Binding-site contacts:
Ligand atom C4 contacts residue ASN202 of chain 1.A at 4.2 Å.
Ligand atom O7 contacts residue ASN202 of chain 1.A at 2.9 Å (h-bond).
Ligand atom C3 contacts residue ASN202 of chain 1.A at 3.8 Å.
Ligand atom C2 contacts residue ASN202 of chain 1.A at 2.5 Å.
Ligand atom C6 contacts residue THR204 of chain 1.A at 4.2 Å.
Ligand atom O5 contacts residue ASN202 of chain 1.A at 2.4 Å (h-bond).
Ligand atom C8 contacts residue ASN202 of chain 1.A at 4.3 Å.
Ligand atom O5 contacts residue THR204 of chain 1.A at 3.6 Å (h-bond).
Ligand atom O7 contacts residue HIS319 of chain 1.A at 3.5 Å (h-bond).
Ligand atom C1 contacts residue ASN202 of chain 1.A at 1.4 Å.
Ligand atom C8 contacts residue ILE245 of chain 1.A at 4.3 Å (hydrophobic).
Ligand atom N2 contacts residue ASN202 of chain 1.A at 2.9 Å (h-bond).
Ligand atom C8 contacts residue SER242 of chain 1.A at 3.3 Å.
Ligand atom C1 contacts residue THR204 of chain 1.A at 3.6 Å.
Ligand atom C7 contacts residue ASN202 of chain 1.A at 3.0 Å.
Ligand atom C5 contacts residue THR204 of chain 1.A at 3.5 Å.
Ligand atom C5 contacts residue ASN202 of chain 1.A at 3.7 Å.

A protein and the small-molecule ligand that binds it are described below.
Small molecule (SMILES): CC(=O)N[C@@H]1[C@@H](O)[C@H](O)[C@@H](CO)O[C@H]1O

Sequence of chain 1.A:
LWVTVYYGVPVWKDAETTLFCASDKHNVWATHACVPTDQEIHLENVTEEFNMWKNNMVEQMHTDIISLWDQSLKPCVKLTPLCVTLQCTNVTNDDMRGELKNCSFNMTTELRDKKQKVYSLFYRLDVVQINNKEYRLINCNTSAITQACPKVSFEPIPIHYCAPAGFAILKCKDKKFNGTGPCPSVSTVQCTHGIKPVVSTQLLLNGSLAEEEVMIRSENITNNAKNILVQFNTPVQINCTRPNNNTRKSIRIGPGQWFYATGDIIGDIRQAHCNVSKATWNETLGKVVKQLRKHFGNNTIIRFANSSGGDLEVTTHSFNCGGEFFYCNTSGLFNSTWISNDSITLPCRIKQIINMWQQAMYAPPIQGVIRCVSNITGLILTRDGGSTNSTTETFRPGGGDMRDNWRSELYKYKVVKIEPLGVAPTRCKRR